Sequence of chain 1.N:
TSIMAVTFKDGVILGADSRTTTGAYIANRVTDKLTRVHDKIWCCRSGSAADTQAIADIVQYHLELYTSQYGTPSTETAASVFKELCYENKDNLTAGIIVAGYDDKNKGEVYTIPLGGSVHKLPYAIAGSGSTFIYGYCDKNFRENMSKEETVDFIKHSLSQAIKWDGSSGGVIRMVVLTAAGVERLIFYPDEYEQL

Binding-site contacts:
Ligand atom O9 contacts residue THR22 of chain 1.N at 3.6 Å.
Ligand atom C23 contacts residue THR21 of chain 1.N at 3.5 Å.
Ligand atom C16 contacts residue SER48 of chain 1.N at 3.7 Å.
Ligand atom O29 contacts residue ALA49 of chain 1.N at 3.1 Å (h-bond).
Ligand atom N30 contacts residue THR21 of chain 1.N at 3.0 Å (h-bond).
Ligand atom C26 contacts residue ASP120 of chain 1.H at 3.7 Å.
Ligand atom C13 contacts residue HIS116 of chain 1.H at 3.6 Å.
Ligand atom C26 contacts residue HIS114 of chain 1.H at 3.5 Å.
Ligand atom O48 contacts residue THR1 of chain 1.N at 2.3 Å (h-bond).
Ligand atom O60 contacts residue SER129 of chain 1.N at 3.5 Å (h-bond).
Ligand atom O60 contacts residue THR1 of chain 1.N at 2.8 Å (h-bond).
Ligand atom C45 contacts residue ARG45 of chain 1.N at 3.5 Å.
Ligand atom C58 contacts residue THR1 of chain 1.N at 2.6 Å.
Ligand atom O40 contacts residue THR21 of chain 1.N at 3.1 Å (h-bond).
Ligand atom C47 contacts residue THR1 of chain 1.N at 1.4 Å.
Ligand atom C24 contacts residue THR20 of chain 1.N at 3.6 Å.
Ligand atom O48 contacts residue GLY47 of chain 1.N at 2.9 Å (h-bond).
Ligand atom C27 contacts residue ALA27 of chain 1.N at 3.7 Å (hydrophobic).
Ligand atom N41 contacts residue GLY47 of chain 1.N at 2.9 Å (h-bond).
Ligand atom O40 contacts residue THR20 of chain 1.N at 3.4 Å.
Ligand atom O21 contacts residue THR21 of chain 1.N at 3.6 Å.
Ligand atom C43 contacts residue THR1 of chain 1.N at 2.8 Å.
Ligand atom C34 contacts residue GLY47 of chain 1.N at 3.4 Å.
Ligand atom C44 contacts residue THR1 of chain 1.N at 3.5 Å.
Ligand atom C27 contacts residue THR22 of chain 1.N at 3.0 Å.
Ligand atom C26 contacts residue SER118 of chain 1.H at 3.4 Å.
Ligand atom C31 contacts residue GLY47 of chain 1.N at 3.5 Å.
Ligand atom C58 contacts residue THR21 of chain 1.N at 3.7 Å.
Ligand atom C28 contacts residue THR21 of chain 1.N at 3.7 Å.
Ligand atom C43 contacts residue GLY47 of chain 1.N at 3.2 Å.
Ligand atom O48 contacts residue SER46 of chain 1.N at 3.6 Å.
Ligand atom C58 contacts residue SER168 of chain 1.N at 3.3 Å.
Ligand atom N41 contacts residue THR1 of chain 1.N at 3.7 Å.
Ligand atom C42 contacts residue GLY47 of chain 1.N at 3.6 Å.
Ligand atom O21 contacts residue THR22 of chain 1.N at 3.6 Å.
Ligand atom C46 contacts residue THR20 of chain 1.N at 3.5 Å.
Ligand atom C42 contacts residue THR1 of chain 1.N at 2.3 Å.
Ligand atom C39 contacts residue GLY47 of chain 1.N at 3.6 Å.
Ligand atom C59 contacts residue THR1 of chain 1.N at 2.5 Å.
Ligand atom C51 contacts residue THR1 of chain 1.N at 1.5 Å.

Sequence of chain 1.H:
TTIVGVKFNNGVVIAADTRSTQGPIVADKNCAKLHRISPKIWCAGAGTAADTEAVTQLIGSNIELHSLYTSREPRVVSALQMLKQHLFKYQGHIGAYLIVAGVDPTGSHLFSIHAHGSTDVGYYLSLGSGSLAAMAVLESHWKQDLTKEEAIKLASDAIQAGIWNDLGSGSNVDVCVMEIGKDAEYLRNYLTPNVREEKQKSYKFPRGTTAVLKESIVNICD

This small molecule binds to this protein.
Small molecule (SMILES): CC(C)C[C@H](NC(=O)[C@H](CCc1ccccc1)NC(=O)CN1CCOCC1)C(=O)N[C@@H](Cc1ccccc1)C(=O)N[C@@H](CC(C)C)[C@@H](O)[C@H](C)CO